Sequence of chain 19.A:
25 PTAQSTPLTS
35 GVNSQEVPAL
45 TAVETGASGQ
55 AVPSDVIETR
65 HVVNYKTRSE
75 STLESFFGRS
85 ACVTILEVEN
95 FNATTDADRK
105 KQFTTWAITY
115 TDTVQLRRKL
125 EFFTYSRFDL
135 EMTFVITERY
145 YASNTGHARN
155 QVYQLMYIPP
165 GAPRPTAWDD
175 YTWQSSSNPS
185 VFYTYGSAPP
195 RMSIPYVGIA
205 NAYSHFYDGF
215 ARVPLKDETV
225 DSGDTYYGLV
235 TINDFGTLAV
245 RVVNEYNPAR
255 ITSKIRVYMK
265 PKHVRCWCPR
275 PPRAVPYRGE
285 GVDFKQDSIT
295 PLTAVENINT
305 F

This small molecule binds to this protein.
Small molecule (SMILES): CCCCO[C@]1(C(=O)O)C[C@H](O)[C@@H](NC(C)=O)[C@H]([C@H](O)[C@H](O)CO)O1

Sequence of chain 20.A:
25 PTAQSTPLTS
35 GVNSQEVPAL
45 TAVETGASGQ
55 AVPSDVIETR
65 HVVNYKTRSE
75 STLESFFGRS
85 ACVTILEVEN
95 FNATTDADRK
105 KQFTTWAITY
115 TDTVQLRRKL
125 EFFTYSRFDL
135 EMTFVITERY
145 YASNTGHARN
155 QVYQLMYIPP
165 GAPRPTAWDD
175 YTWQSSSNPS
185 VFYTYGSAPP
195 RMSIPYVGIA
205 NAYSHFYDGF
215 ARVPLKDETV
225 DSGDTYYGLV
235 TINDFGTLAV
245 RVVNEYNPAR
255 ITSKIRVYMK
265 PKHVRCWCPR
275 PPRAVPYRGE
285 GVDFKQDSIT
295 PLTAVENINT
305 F

Binding-site contacts:
Ligand atom C4 contacts residue TYR145 of chain 20.A at 3.6 Å (hydrophobic).
Ligand atom C1 contacts residue PRO252 of chain 19.A at 4.1 Å (hydrophobic).
Ligand atom C1 contacts residue ALA146 of chain 20.A at 4.0 Å (hydrophobic).
Ligand atom O4 contacts residue PRO252 of chain 19.A at 4.0 Å.
Ligand atom O8 contacts residue ALA146 of chain 20.A at 3.4 Å.
Ligand atom C11 contacts residue TYR250 of chain 19.A at 3.1 Å (hydrophobic).
Ligand atom O10 contacts residue ASN96 of chain 19.A at 4.3 Å.
Ligand atom C6 contacts residue TYR145 of chain 20.A at 3.4 Å (hydrophobic).
Ligand atom O1A contacts residue ALA146 of chain 20.A at 3.2 Å.
Ligand atom C7 contacts residue TYR145 of chain 20.A at 3.9 Å (hydrophobic).
Ligand atom O1B contacts residue ALA146 of chain 20.A at 4.3 Å.
Ligand atom C9 contacts residue TYR145 of chain 20.A at 4.2 Å (hydrophobic).
Ligand atom N5 contacts residue TYR250 of chain 19.A at 3.9 Å.
Ligand atom C10 contacts residue TYR250 of chain 19.A at 2.9 Å (hydrophobic).
Ligand atom O1A contacts residue ASN148 of chain 20.A at 4.5 Å.
Ligand atom C1 contacts residue SER147 of chain 20.A at 3.6 Å.
Ligand atom C10 contacts residue TYR145 of chain 20.A at 3.6 Å (hydrophobic).
Ligand atom C4 contacts residue PRO252 of chain 19.A at 4.3 Å (hydrophobic).
Ligand atom N5 contacts residue TYR145 of chain 20.A at 2.6 Å (h-bond).
Ligand atom C11 contacts residue TYR145 of chain 20.A at 3.8 Å (hydrophobic).
Ligand atom C11 contacts residue ARG143 of chain 20.A at 3.9 Å.
Ligand atom C3 contacts residue PRO252 of chain 19.A at 4.3 Å (hydrophobic).
Ligand atom C5 contacts residue TYR145 of chain 20.A at 3.4 Å (hydrophobic).
Ligand atom O4 contacts residue TYR250 of chain 19.A at 3.0 Å.
Ligand atom O1B contacts residue SER147 of chain 20.A at 2.6 Å (h-bond).
Ligand atom O1A contacts residue SER147 of chain 20.A at 3.1 Å (h-bond).
Ligand atom C6 contacts residue ALA146 of chain 20.A at 4.3 Å (hydrophobic).
Ligand atom O4 contacts residue ASN251 of chain 19.A at 4.3 Å.
Ligand atom O9 contacts residue TYR145 of chain 20.A at 4.3 Å.
Ligand atom C4 contacts residue TYR250 of chain 19.A at 4.3 Å (hydrophobic).
Ligand atom O4 contacts residue TYR145 of chain 20.A at 4.1 Å.
Ligand atom O10 contacts residue TYR250 of chain 19.A at 2.3 Å (h-bond).
Ligand atom O1B contacts residue PRO252 of chain 19.A at 3.4 Å.
Ligand atom C8 contacts residue ALA146 of chain 20.A at 4.4 Å (hydrophobic).